Sequence of chain 1.O:
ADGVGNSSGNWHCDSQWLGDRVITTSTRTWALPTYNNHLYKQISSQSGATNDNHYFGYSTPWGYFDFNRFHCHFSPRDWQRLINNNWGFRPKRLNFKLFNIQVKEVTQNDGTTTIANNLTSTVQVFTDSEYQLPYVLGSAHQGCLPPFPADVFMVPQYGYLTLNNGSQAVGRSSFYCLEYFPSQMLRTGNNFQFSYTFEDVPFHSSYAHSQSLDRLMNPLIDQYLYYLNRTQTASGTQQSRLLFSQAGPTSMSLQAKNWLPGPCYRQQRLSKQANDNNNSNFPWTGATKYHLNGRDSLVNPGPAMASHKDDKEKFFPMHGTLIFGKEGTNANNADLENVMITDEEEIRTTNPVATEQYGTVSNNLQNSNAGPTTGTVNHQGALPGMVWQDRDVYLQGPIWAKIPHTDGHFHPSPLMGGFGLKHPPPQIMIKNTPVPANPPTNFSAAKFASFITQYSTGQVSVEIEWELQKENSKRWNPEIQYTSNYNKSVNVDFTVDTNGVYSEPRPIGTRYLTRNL

This small molecule binds to this protein.
Small molecule (SMILES): Nc1ncnc2c1ncn2[C@H]1C[C@H](O)[C@@H](COP(=O)(O)O)O1

Sequence of chain 1.NA:
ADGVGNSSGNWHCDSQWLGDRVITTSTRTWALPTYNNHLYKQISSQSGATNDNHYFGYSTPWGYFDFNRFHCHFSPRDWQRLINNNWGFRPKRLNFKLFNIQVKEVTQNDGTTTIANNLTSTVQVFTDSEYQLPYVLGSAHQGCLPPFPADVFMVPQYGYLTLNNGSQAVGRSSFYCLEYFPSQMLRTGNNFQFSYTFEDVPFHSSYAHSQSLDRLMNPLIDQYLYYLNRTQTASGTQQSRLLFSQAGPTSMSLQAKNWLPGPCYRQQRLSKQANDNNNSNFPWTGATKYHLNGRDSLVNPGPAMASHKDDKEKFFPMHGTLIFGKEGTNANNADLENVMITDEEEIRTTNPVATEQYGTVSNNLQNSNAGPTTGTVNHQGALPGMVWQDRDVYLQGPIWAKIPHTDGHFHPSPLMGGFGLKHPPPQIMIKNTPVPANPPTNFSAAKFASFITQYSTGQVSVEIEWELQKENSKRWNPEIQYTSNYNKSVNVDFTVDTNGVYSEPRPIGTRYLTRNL

Binding-site contacts:
Ligand atom C6 contacts residue VAL201 of chain 1.NA at 4.5 Å (hydrophobic).
Ligand atom C6 contacts residue PRO202 of chain 1.NA at 4.0 Å (hydrophobic).
Ligand atom C5 contacts residue PRO412 of chain 1.NA at 4.1 Å (hydrophobic).
Ligand atom N6 contacts residue PRO412 of chain 1.NA at 3.6 Å.
Ligand atom C6 contacts residue GLY420 of chain 1.NA at 4.3 Å.
Ligand atom N7 contacts residue HIS411 of chain 1.NA at 3.7 Å.
Ligand atom O3' contacts residue HIS409 of chain 1.O at 4.4 Å.
Ligand atom O3P contacts residue PRO202 of chain 1.NA at 4.1 Å.
Ligand atom C5' contacts residue PRO202 of chain 1.NA at 4.2 Å (hydrophobic).
Ligand atom P contacts residue PRO202 of chain 1.NA at 4.4 Å.
Ligand atom N7 contacts residue SER413 of chain 1.NA at 4.3 Å.
Ligand atom O5' contacts residue PRO202 of chain 1.NA at 4.1 Å.
Ligand atom N9 contacts residue PRO412 of chain 1.NA at 4.4 Å.
Ligand atom C2 contacts residue GLY420 of chain 1.NA at 3.8 Å.
Ligand atom O4' contacts residue PRO202 of chain 1.NA at 4.4 Å.
Ligand atom C6 contacts residue PRO412 of chain 1.NA at 3.6 Å (hydrophobic).
Ligand atom N3 contacts residue PRO412 of chain 1.NA at 4.0 Å.
Ligand atom N1 contacts residue PRO202 of chain 1.NA at 4.0 Å.
Ligand atom C4 contacts residue PRO202 of chain 1.NA at 4.0 Å (hydrophobic).
Ligand atom N1 contacts residue PRO412 of chain 1.NA at 3.7 Å.
Ligand atom C2 contacts residue PRO202 of chain 1.NA at 4.0 Å (hydrophobic).
Ligand atom C8 contacts residue HIS411 of chain 1.NA at 3.4 Å.
Ligand atom N3 contacts residue PRO202 of chain 1.NA at 4.2 Å.
Ligand atom O1P contacts residue PRO202 of chain 1.NA at 4.1 Å.
Ligand atom N1 contacts residue VAL201 of chain 1.NA at 4.0 Å.
Ligand atom N1 contacts residue GLY420 of chain 1.NA at 3.2 Å (h-bond).
Ligand atom C5 contacts residue PRO202 of chain 1.NA at 3.9 Å (hydrophobic).
Ligand atom N9 contacts residue PRO202 of chain 1.NA at 4.3 Å.
Ligand atom C8 contacts residue PRO202 of chain 1.NA at 4.4 Å (hydrophobic).
Ligand atom C6 contacts residue SER413 of chain 1.NA at 4.4 Å.
Ligand atom N6 contacts residue SER413 of chain 1.NA at 3.6 Å.
Ligand atom N9 contacts residue HIS411 of chain 1.NA at 4.5 Å.
Ligand atom C2' contacts residue HIS411 of chain 1.NA at 4.3 Å.
Ligand atom C4 contacts residue PRO412 of chain 1.NA at 4.1 Å (hydrophobic).
Ligand atom N7 contacts residue PRO202 of chain 1.NA at 4.2 Å.
Ligand atom C2 contacts residue PRO412 of chain 1.NA at 4.2 Å (hydrophobic).
Ligand atom N6 contacts residue GLY420 of chain 1.NA at 3.6 Å.
Ligand atom N6 contacts residue VAL201 of chain 1.NA at 4.5 Å.